Sequence of chain 1.F:
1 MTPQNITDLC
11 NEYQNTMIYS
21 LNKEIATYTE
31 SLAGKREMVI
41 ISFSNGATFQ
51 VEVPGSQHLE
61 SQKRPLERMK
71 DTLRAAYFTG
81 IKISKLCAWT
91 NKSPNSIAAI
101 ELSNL

Binding-site contacts:
Ligand atom C7 contacts residue GLY34 of chain 1.F at 3.8 Å.
Ligand atom O10 contacts residue LYS35 of chain 1.F at 3.7 Å.
Ligand atom C11 contacts residue TYR13 of chain 1.E at 3.6 Å (hydrophobic).
Ligand atom N5 contacts residue GLU12 of chain 1.E at 3.1 Å (salt-bridge).
Ligand atom C4 contacts residue TRP89 of chain 1.E at 3.5 Å (hydrophobic).
Ligand atom O5 contacts residue GLN57 of chain 1.E at 3.8 Å.
Ligand atom C8 contacts residue ASN15 of chain 1.E at 3.8 Å.
Ligand atom O2 contacts residue ASN91 of chain 1.E at 3.0 Å (h-bond).
Ligand atom O4 contacts residue LYS92 of chain 1.E at 2.8 Å (salt-bridge).
Ligand atom O3 contacts residue LYS92 of chain 1.E at 2.6 Å (salt-bridge).
Ligand atom O4 contacts residue GLU52 of chain 1.E at 2.7 Å (salt-bridge).
Ligand atom C3 contacts residue TRP89 of chain 1.E at 3.6 Å (hydrophobic).
Ligand atom C3 contacts residue ASN91 of chain 1.E at 3.7 Å.
Ligand atom C4 contacts residue GLU52 of chain 1.E at 3.4 Å.
Ligand atom O3 contacts residue ASN91 of chain 1.E at 2.8 Å (h-bond).
Ligand atom C6 contacts residue TRP89 of chain 1.E at 3.6 Å (hydrophobic).
Ligand atom C6 contacts residue HIS58 of chain 1.E at 3.8 Å.
Ligand atom O2 contacts residue GLN14 of chain 1.E at 3.4 Å (h-bond).
Ligand atom O4 contacts residue GLU12 of chain 1.E at 3.4 Å (salt-bridge).
Ligand atom O1B contacts residue TYR13 of chain 1.E at 3.6 Å.
Ligand atom C6 contacts residue GLN57 of chain 1.E at 3.7 Å.
Ligand atom O4 contacts residue GLN57 of chain 1.E at 3.5 Å.
Ligand atom C3 contacts residue LYS92 of chain 1.E at 3.5 Å.
Ligand atom C4 contacts residue LYS92 of chain 1.E at 3.7 Å.
Ligand atom C5 contacts residue TRP89 of chain 1.E at 3.6 Å (hydrophobic).
Ligand atom C9 contacts residue GLY34 of chain 1.F at 3.5 Å.
Ligand atom C2 contacts residue LYS92 of chain 1.E at 3.8 Å.
Ligand atom O6 contacts residue GLN62 of chain 1.E at 3.0 Å (h-bond).
Ligand atom O7 contacts residue LYS35 of chain 1.F at 3.7 Å.
Ligand atom O1B contacts residue GLN14 of chain 1.E at 2.9 Å (h-bond).
Ligand atom O6 contacts residue LEU59 of chain 1.E at 3.6 Å.
Ligand atom C4 contacts residue GLN57 of chain 1.E at 3.5 Å.
Ligand atom O9 contacts residue LEU59 of chain 1.E at 3.5 Å.
Ligand atom O8 contacts residue TYR13 of chain 1.E at 3.8 Å.
Ligand atom C8 contacts residue GLN14 of chain 1.E at 3.7 Å.
Ligand atom C7 contacts residue TYR13 of chain 1.E at 3.8 Å (hydrophobic).
Ligand atom O6 contacts residue GLN57 of chain 1.E at 3.5 Å (h-bond).
Ligand atom N5 contacts residue TYR13 of chain 1.E at 3.7 Å.
Ligand atom C4 contacts residue GLU12 of chain 1.E at 3.4 Å.
Ligand atom C6 contacts residue TYR13 of chain 1.E at 3.8 Å (hydrophobic).

The protein below binds the small molecule below.
Small molecule (SMILES): CC(=O)N[C@H]1[C@H](O[C@@H]2[C@H](O[C@]3(C(=O)O)C[C@H](O)[C@@H](NC(C)=O)[C@H]([C@H](O)[C@H](O)CO)O3)[C@@H](O)[C@H](O[C@H]3[C@H](O)[C@@H](O)[C@H](O)O[C@@H]3CO)O[C@@H]2CO)O[C@H](CO)[C@H](O)[C@@H]1O[C@@H]1O[C@H](CO)[C@H](O)[C@H](O)[C@H]1O

Sequence of chain 1.E:
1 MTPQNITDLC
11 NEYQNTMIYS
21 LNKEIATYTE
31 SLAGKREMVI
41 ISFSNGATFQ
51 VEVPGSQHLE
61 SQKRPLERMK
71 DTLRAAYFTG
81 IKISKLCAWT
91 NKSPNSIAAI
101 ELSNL